Sequence of chain 1.A:
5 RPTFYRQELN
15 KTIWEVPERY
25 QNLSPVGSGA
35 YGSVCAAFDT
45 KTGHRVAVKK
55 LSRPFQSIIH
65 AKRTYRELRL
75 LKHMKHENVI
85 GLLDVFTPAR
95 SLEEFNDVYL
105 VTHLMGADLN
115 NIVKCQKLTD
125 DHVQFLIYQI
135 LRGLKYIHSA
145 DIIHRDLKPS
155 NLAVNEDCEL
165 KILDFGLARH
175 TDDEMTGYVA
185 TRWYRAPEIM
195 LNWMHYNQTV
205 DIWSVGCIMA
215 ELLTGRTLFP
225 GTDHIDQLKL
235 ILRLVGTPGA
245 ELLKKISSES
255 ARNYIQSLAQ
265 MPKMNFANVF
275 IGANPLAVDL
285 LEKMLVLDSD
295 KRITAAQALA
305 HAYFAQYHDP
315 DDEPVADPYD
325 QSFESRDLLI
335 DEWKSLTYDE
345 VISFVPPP

This small molecule binds to this protein.
Small molecule (SMILES): NC(=O)COc1ccccc1

Binding-site contacts:
Ligand atom CG contacts residue THR106 of chain 1.A at 4.3 Å.
Ligand atom CK contacts residue GLU71 of chain 1.A at 4.2 Å.
Ligand atom OB contacts residue ASP168 of chain 1.A at 3.2 Å (salt-bridge).
Ligand atom CG contacts residue GLU71 of chain 1.A at 4.4 Å.
Ligand atom CF contacts residue LYS53 of chain 1.A at 4.1 Å.
Ligand atom NA contacts residue GLU71 of chain 1.A at 2.7 Å (salt-bridge).
Ligand atom OB contacts residue PHE169 of chain 1.A at 2.9 Å (h-bond).
Ligand atom CJ contacts residue LEU171 of chain 1.A at 4.3 Å (hydrophobic).
Ligand atom NA contacts residue PHE169 of chain 1.A at 2.9 Å (h-bond).
Ligand atom OB contacts residue ILE84 of chain 1.A at 4.2 Å.
Ligand atom NA contacts residue LEU75 of chain 1.A at 3.8 Å.
Ligand atom CC contacts residue LYS53 of chain 1.A at 3.7 Å.
Ligand atom OI contacts residue LEU75 of chain 1.A at 4.0 Å.
Ligand atom CD contacts residue ALA51 of chain 1.A at 4.2 Å (hydrophobic).
Ligand atom CJ contacts residue LEU75 of chain 1.A at 4.4 Å (hydrophobic).
Ligand atom CG contacts residue LEU75 of chain 1.A at 4.2 Å (hydrophobic).
Ligand atom CC contacts residue ALA51 of chain 1.A at 3.7 Å (hydrophobic).
Ligand atom CD contacts residue THR106 of chain 1.A at 3.9 Å.
Ligand atom CJ contacts residue GLU71 of chain 1.A at 3.9 Å.
Ligand atom OI contacts residue LYS53 of chain 1.A at 3.7 Å.
Ligand atom CE contacts residue LEU104 of chain 1.A at 3.4 Å (hydrophobic).
Ligand atom CJ contacts residue ILE84 of chain 1.A at 4.3 Å (hydrophobic).
Ligand atom CH contacts residue ILE84 of chain 1.A at 4.0 Å (hydrophobic).
Ligand atom NA contacts residue LYS53 of chain 1.A at 4.4 Å.
Ligand atom CG contacts residue LEU104 of chain 1.A at 3.7 Å (hydrophobic).
Ligand atom CJ contacts residue ASP168 of chain 1.A at 4.4 Å.
Ligand atom CE contacts residue LYS53 of chain 1.A at 3.8 Å.
Ligand atom NA contacts residue LEU171 of chain 1.A at 3.8 Å.
Ligand atom CG contacts residue LYS53 of chain 1.A at 3.9 Å.
Ligand atom CK contacts residue LYS53 of chain 1.A at 3.7 Å.
Ligand atom CF contacts residue THR106 of chain 1.A at 4.4 Å.
Ligand atom CH contacts residue GLU71 of chain 1.A at 4.2 Å.
Ligand atom OI contacts residue GLU71 of chain 1.A at 3.3 Å (salt-bridge).
Ligand atom CD contacts residue LYS53 of chain 1.A at 4.1 Å.
Ligand atom CE contacts residue THR106 of chain 1.A at 3.8 Å.
Ligand atom CC contacts residue THR106 of chain 1.A at 3.6 Å.
Ligand atom CE contacts residue ALA51 of chain 1.A at 4.2 Å (hydrophobic).
Ligand atom CC contacts residue LEU104 of chain 1.A at 3.9 Å (hydrophobic).
Ligand atom CJ contacts residue PHE169 of chain 1.A at 3.8 Å (hydrophobic).
Ligand atom CE contacts residue VAL105 of chain 1.A at 4.2 Å (hydrophobic).